Binding-site contacts:
Ligand atom C3 contacts residue ASN63 of chain 1.B at 3.8 Å.
Ligand atom C4 contacts residue TRP103 of chain 1.B at 4.3 Å (hydrophobic).
Ligand atom C7 contacts residue ASN63 of chain 1.B at 3.3 Å.
Ligand atom O7 contacts residue SER59 of chain 1.B at 4.0 Å.
Ligand atom C6 contacts residue ILE38 of chain 1.B at 3.7 Å (hydrophobic).
Ligand atom C5 contacts residue ILE38 of chain 1.B at 4.1 Å (hydrophobic).
Ligand atom C5 contacts residue ASN63 of chain 1.B at 3.6 Å.
Ligand atom C6 contacts residue TRP103 of chain 1.B at 3.6 Å (hydrophobic).
Ligand atom O5 contacts residue ASN63 of chain 1.B at 2.3 Å (h-bond).
Ligand atom C7 contacts residue SER59 of chain 1.B at 4.0 Å.
Ligand atom C8 contacts residue ASN63 of chain 1.B at 3.3 Å.
Ligand atom O5 contacts residue ILE38 of chain 1.B at 4.2 Å.
Ligand atom C4 contacts residue ASN63 of chain 1.B at 4.2 Å.
Ligand atom C8 contacts residue SER59 of chain 1.B at 3.3 Å.
Ligand atom O7 contacts residue HIS64 of chain 1.B at 3.5 Å.
Ligand atom C5 contacts residue TRP103 of chain 1.B at 4.1 Å (hydrophobic).
Ligand atom O4 contacts residue TRP103 of chain 1.B at 3.3 Å.
Ligand atom O6 contacts residue PRO39 of chain 1.B at 4.1 Å.
Ligand atom C2 contacts residue ASN63 of chain 1.B at 2.5 Å.
Ligand atom O6 contacts residue TRP103 of chain 1.B at 3.3 Å.
Ligand atom O7 contacts residue ASN63 of chain 1.B at 3.9 Å.
Ligand atom N2 contacts residue ASN63 of chain 1.B at 3.0 Å (h-bond).
Ligand atom C1 contacts residue ASN63 of chain 1.B at 1.4 Å.

A protein and the small-molecule ligand that binds it are described below.
Small molecule (SMILES): CC(=O)N[C@H]1[C@H](O[C@H]2[C@H](O)[C@@H](NC(C)=O)CO[C@@H]2CO)O[C@H](CO)[C@@H](O)[C@@H]1O

Sequence of chain 1.B:
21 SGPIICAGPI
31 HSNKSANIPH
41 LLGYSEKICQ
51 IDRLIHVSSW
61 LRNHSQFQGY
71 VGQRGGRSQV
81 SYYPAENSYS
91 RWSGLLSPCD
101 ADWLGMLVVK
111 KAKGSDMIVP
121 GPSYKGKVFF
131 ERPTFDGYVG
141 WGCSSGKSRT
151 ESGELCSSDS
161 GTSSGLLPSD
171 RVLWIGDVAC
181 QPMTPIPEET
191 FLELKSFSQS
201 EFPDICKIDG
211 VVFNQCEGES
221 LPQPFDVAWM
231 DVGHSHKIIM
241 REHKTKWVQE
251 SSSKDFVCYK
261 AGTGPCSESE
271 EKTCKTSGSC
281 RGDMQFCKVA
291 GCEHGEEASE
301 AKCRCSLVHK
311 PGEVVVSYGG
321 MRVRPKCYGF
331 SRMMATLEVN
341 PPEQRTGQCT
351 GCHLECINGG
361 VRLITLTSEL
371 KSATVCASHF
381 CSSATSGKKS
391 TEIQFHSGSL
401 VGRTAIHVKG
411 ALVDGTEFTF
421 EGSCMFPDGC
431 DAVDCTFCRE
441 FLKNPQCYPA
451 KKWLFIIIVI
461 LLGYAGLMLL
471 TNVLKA